Sequence of chain 2.B:
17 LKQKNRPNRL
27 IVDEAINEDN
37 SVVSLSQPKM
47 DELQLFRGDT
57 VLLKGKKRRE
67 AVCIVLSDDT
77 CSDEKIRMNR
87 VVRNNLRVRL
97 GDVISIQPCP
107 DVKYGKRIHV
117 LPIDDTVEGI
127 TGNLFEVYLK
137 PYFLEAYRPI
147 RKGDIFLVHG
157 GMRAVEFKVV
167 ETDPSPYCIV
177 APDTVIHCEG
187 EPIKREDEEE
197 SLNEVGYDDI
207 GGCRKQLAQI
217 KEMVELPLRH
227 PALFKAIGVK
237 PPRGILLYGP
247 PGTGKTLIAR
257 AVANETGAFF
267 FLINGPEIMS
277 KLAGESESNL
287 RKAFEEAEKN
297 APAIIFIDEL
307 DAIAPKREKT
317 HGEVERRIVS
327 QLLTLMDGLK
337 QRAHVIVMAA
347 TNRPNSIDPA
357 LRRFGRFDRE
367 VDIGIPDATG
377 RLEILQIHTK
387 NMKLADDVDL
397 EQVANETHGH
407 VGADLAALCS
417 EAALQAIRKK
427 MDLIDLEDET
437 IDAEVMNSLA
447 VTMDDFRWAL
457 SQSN

Sequence of chain 1.A:
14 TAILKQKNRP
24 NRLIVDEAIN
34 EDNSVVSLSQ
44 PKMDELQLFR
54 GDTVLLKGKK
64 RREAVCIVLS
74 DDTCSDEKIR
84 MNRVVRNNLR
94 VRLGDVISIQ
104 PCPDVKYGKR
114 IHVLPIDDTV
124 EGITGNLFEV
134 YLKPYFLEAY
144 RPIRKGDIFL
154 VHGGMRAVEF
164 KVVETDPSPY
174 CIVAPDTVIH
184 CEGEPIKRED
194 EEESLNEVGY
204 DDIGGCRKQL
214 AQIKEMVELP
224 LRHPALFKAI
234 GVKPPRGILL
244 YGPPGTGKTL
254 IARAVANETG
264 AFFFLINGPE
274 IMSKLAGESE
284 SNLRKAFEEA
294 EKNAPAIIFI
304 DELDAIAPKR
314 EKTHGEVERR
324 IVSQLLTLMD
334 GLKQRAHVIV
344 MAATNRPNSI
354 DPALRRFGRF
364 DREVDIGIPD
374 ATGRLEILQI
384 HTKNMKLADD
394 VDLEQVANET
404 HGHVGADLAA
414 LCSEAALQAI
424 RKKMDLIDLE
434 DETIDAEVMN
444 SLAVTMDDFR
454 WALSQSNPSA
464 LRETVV

Binding-site contacts:
Ligand atom O1A contacts residue LEU253 of chain 2.B at 2.9 Å (h-bond).
Ligand atom C4' contacts residue PHE360 of chain 1.A at 3.5 Å (hydrophobic).
Ligand atom C1' contacts residue GLY408 of chain 2.B at 3.6 Å.
Ligand atom C8 contacts residue ALA409 of chain 2.B at 3.5 Å (hydrophobic).
Ligand atom O1A contacts residue THR252 of chain 2.B at 3.3 Å (h-bond).
Ligand atom S1G contacts residue ASN348 of chain 2.B at 3.4 Å (h-bond).
Ligand atom S1G contacts residue ARG359 of chain 1.A at 3.5 Å.
Ligand atom PB contacts residue MG1 of chain 2.F at 3.3 Å.
Ligand atom C2 contacts residue ASP205 of chain 2.B at 3.3 Å.
Ligand atom N1 contacts residue GLY207 of chain 2.B at 3.1 Å (h-bond).
Ligand atom C8 contacts residue GLY408 of chain 2.B at 3.5 Å.
Ligand atom C1' contacts residue HIS384 of chain 2.B at 3.4 Å.
Ligand atom N7 contacts residue GLY408 of chain 2.B at 3.5 Å.
Ligand atom O3G contacts residue LYS251 of chain 2.B at 2.9 Å (salt-bridge).
Ligand atom N7 contacts residue GLY250 of chain 2.B at 3.2 Å.
Ligand atom O1B contacts residue THR252 of chain 2.B at 3.0 Å (h-bond).
Ligand atom C8 contacts residue GLY248 of chain 2.B at 3.3 Å.
Ligand atom N9 contacts residue GLY408 of chain 2.B at 3.5 Å.
Ligand atom N1 contacts residue ILE380 of chain 2.B at 3.5 Å.
Ligand atom N6 contacts residue GLY207 of chain 2.B at 2.8 Å (h-bond).
Ligand atom N7 contacts residue THR249 of chain 2.B at 3.3 Å.
Ligand atom O1B contacts residue MG1 of chain 2.F at 2.1 Å.
Ligand atom C2' contacts residue HIS384 of chain 2.B at 3.6 Å.
Ligand atom O1A contacts residue LYS251 of chain 2.B at 3.4 Å (salt-bridge).
Ligand atom O2G contacts residue MG1 of chain 2.F at 2.0 Å.
Ligand atom O1A contacts residue GLY250 of chain 2.B at 3.0 Å.
Ligand atom O4' contacts residue ALA409 of chain 2.B at 3.3 Å.
Ligand atom O2B contacts residue GLY250 of chain 2.B at 2.9 Å (h-bond).
Ligand atom PG contacts residue MG1 of chain 2.F at 3.2 Å.
Ligand atom O2B contacts residue LYS251 of chain 2.B at 2.9 Å (salt-bridge).
Ligand atom O2B contacts residue THR249 of chain 2.B at 3.1 Å (h-bond).
Ligand atom N3 contacts residue HIS384 of chain 2.B at 3.0 Å (h-bond).
Ligand atom C5' contacts residue PHE360 of chain 1.A at 3.5 Å (hydrophobic).
Ligand atom O3B contacts residue GLY248 of chain 2.B at 2.9 Å (h-bond).
Ligand atom O3B contacts residue MG1 of chain 2.F at 3.5 Å.
Ligand atom O2' contacts residue HIS384 of chain 2.B at 3.1 Å.
Ligand atom O3A contacts residue GLY248 of chain 2.B at 3.3 Å.
Ligand atom PB contacts residue LYS251 of chain 2.B at 3.6 Å.
Ligand atom O3G contacts residue ASN348 of chain 2.B at 2.8 Å (h-bond).
Ligand atom N7 contacts residue GLY248 of chain 2.B at 3.5 Å (h-bond).

The protein below binds the small molecule below.
Small molecule (SMILES): Nc1ncnc2c1ncn2[C@@H]1O[C@H](COP(=O)(O)OP(=O)(O)OP(O)(O)=S)[C@@H](O)[C@H]1O